Sequence of chain 1.A:
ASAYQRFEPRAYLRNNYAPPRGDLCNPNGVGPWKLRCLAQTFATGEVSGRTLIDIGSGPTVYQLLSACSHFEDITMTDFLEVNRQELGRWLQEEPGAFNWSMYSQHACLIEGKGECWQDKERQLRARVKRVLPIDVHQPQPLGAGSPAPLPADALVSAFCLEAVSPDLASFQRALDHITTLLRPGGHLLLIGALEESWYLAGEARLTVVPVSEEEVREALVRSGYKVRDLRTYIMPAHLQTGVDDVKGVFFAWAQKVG

The protein below binds the small molecule below.
Small molecule (SMILES): NC[C@H](O)c1ccc(O)cc1

Binding-site contacts:
Ligand atom C3 contacts residue ASN39 of chain 1.A at 4.0 Å.
Ligand atom C1 contacts residue ASN39 of chain 1.A at 3.9 Å.
Ligand atom O7 contacts residue TYR222 of chain 1.A at 3.5 Å.
Ligand atom C4 contacts residue ASN39 of chain 1.A at 3.8 Å.
Ligand atom C1 contacts residue PHE182 of chain 1.A at 3.8 Å (hydrophobic).
Ligand atom C2 contacts residue ASP267 of chain 1.A at 3.8 Å.
Ligand atom C2 contacts residue ASN39 of chain 1.A at 4.0 Å.
Ligand atom O4 contacts residue LYS57 of chain 1.A at 3.6 Å.
Ligand atom C5 contacts residue LYS57 of chain 1.A at 4.0 Å.
Ligand atom O4 contacts residue MET258 of chain 1.A at 4.2 Å.
Ligand atom O4 contacts residue ARG44 of chain 1.A at 4.0 Å.
Ligand atom C2 contacts residue ARG44 of chain 1.A at 3.5 Å.
Ligand atom C8 contacts residue TYR35 of chain 1.A at 3.5 Å (hydrophobic).
Ligand atom C2 contacts residue GLU219 of chain 1.A at 4.3 Å.
Ligand atom C3 contacts residue ARG44 of chain 1.A at 3.2 Å.
Ligand atom C7 contacts residue PHE182 of chain 1.A at 3.8 Å (hydrophobic).
Ligand atom O7 contacts residue GLU219 of chain 1.A at 3.0 Å (salt-bridge).
Ligand atom C4 contacts residue ARG44 of chain 1.A at 3.8 Å.
Ligand atom N8 contacts residue TYR222 of chain 1.A at 3.4 Å.
Ligand atom C5 contacts residue TYR40 of chain 1.A at 3.8 Å (hydrophobic).
Ligand atom C6 contacts residue PHE182 of chain 1.A at 3.8 Å (hydrophobic).
Ligand atom C2 contacts residue VAL269 of chain 1.A at 4.2 Å (hydrophobic).
Ligand atom C6 contacts residue ASN39 of chain 1.A at 3.7 Å.
Ligand atom C4 contacts residue PHE182 of chain 1.A at 4.3 Å (hydrophobic).
Ligand atom C2 contacts residue PHE182 of chain 1.A at 4.1 Å (hydrophobic).
Ligand atom N8 contacts residue TYR35 of chain 1.A at 4.3 Å.
Ligand atom N8 contacts residue PHE182 of chain 1.A at 3.9 Å.
Ligand atom O4 contacts residue VAL53 of chain 1.A at 3.8 Å.
Ligand atom C8 contacts residue PHE182 of chain 1.A at 3.5 Å (hydrophobic).
Ligand atom N8 contacts residue GLU219 of chain 1.A at 3.6 Å.
Ligand atom C7 contacts residue GLU219 of chain 1.A at 3.6 Å.
Ligand atom C5 contacts residue ASN39 of chain 1.A at 3.7 Å.
Ligand atom C5 contacts residue PHE182 of chain 1.A at 4.0 Å (hydrophobic).
Ligand atom O7 contacts residue ASN39 of chain 1.A at 4.3 Å.
Ligand atom C4 contacts residue MET258 of chain 1.A at 4.3 Å (hydrophobic).
Ligand atom C6 contacts residue TYR35 of chain 1.A at 3.8 Å (hydrophobic).
Ligand atom O7 contacts residue ASP267 of chain 1.A at 3.5 Å (salt-bridge).
Ligand atom C4 contacts residue LYS57 of chain 1.A at 4.2 Å.
Ligand atom C3 contacts residue MET258 of chain 1.A at 3.5 Å (hydrophobic).
Ligand atom C8 contacts residue GLU219 of chain 1.A at 4.3 Å.